Sequence of chain 1.H:
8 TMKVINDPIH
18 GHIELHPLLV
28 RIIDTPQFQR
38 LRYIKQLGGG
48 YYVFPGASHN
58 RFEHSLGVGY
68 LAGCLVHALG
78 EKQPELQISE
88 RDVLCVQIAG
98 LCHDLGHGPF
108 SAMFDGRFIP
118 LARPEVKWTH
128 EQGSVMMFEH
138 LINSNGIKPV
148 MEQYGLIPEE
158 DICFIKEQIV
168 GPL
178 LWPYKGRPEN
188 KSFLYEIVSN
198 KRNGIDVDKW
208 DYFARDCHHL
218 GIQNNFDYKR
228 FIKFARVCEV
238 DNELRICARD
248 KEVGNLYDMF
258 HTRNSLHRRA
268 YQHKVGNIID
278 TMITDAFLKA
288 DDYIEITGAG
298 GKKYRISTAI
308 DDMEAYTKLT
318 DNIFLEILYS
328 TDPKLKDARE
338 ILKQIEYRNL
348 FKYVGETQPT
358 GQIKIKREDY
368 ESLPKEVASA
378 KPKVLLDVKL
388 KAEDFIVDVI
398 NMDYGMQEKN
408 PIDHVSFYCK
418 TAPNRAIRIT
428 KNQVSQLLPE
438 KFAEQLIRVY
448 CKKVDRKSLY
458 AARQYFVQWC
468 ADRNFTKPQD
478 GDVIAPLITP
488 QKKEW

Binding-site contacts:
Ligand atom C5 contacts residue ARG227 of chain 1.H at 3.5 Å.
Ligand atom O1B contacts residue GTP1 of chain 1.RA at 2.7 Å (h-bond).
Ligand atom O3' contacts residue VAL50 of chain 1.E at 2.8 Å (h-bond).
Ligand atom C3' contacts residue GTP1 of chain 1.RA at 3.2 Å.
Ligand atom C4 contacts residue ARG227 of chain 1.H at 3.3 Å.
Ligand atom O2B contacts residue GTP1 of chain 1.RA at 3.6 Å.
Ligand atom O1G contacts residue LYS248 of chain 1.H at 3.1 Å (salt-bridge).
Ligand atom C2' contacts residue PHE51 of chain 1.E at 3.5 Å (hydrophobic).
Ligand atom N6 contacts residue ASN252 of chain 1.H at 3.1 Å (h-bond).
Ligand atom O3' contacts residue GTP1 of chain 1.RA at 3.4 Å (h-bond).
Ligand atom O1A contacts residue ARG227 of chain 1.H at 2.8 Å (salt-bridge).
Ligand atom N7 contacts residue ARG266 of chain 1.E at 3.6 Å (salt-bridge).
Ligand atom O1G contacts residue ARG246 of chain 1.H at 2.9 Å (salt-bridge).
Ligand atom O3G contacts residue ARG246 of chain 1.H at 2.8 Å (salt-bridge).
Ligand atom PG contacts residue MG1 of chain 1.WA at 3.3 Å.
Ligand atom O2G contacts residue MG1 of chain 1.WA at 2.1 Å.
Ligand atom N7 contacts residue ARG227 of chain 1.H at 3.5 Å (salt-bridge).
Ligand atom C1' contacts residue PHE51 of chain 1.E at 3.5 Å (hydrophobic).
Ligand atom N3 contacts residue ASN13 of chain 1.F at 3.1 Å (h-bond).
Ligand atom N9 contacts residue ARG227 of chain 1.H at 3.5 Å (salt-bridge).
Ligand atom N3A contacts residue LYS248 of chain 1.H at 3.5 Å (salt-bridge).
Ligand atom O2A contacts residue HIS270 of chain 1.E at 2.7 Å (h-bond).
Ligand atom O1A contacts residue LYS248 of chain 1.H at 2.9 Å (salt-bridge).
Ligand atom O2B contacts residue HIS270 of chain 1.E at 3.4 Å.
Ligand atom N9 contacts residue PHE51 of chain 1.E at 3.5 Å.
Ligand atom O4' contacts residue ARG227 of chain 1.H at 3.0 Å (salt-bridge).
Ligand atom C5' contacts residue VAL11 of chain 1.F at 3.3 Å (hydrophobic).
Ligand atom O2G contacts residue LYS417 of chain 1.H at 3.0 Å (salt-bridge).
Ligand atom O2B contacts residue LYS271 of chain 1.E at 2.8 Å (salt-bridge).
Ligand atom O3' contacts residue ASN13 of chain 1.F at 2.9 Å (h-bond).
Ligand atom O2G contacts residue GTP1 of chain 1.RA at 3.0 Å (h-bond).
Ligand atom C5' contacts residue GTP1 of chain 1.RA at 3.3 Å.
Ligand atom O3B contacts residue MG1 of chain 1.WA at 3.5 Å.
Ligand atom O3B contacts residue LYS271 of chain 1.E at 3.3 Å (salt-bridge).
Ligand atom C3' contacts residue VAL50 of chain 1.E at 3.3 Å (hydrophobic).
Ligand atom PB contacts residue MG1 of chain 1.WA at 3.2 Å.
Ligand atom O1B contacts residue MG1 of chain 1.WA at 2.0 Å.
Ligand atom N3 contacts residue ARG227 of chain 1.H at 3.5 Å (salt-bridge).
Ligand atom C4' contacts residue GTP1 of chain 1.RA at 3.3 Å.
Ligand atom N6 contacts residue ARG266 of chain 1.E at 3.4 Å.

Sequence of chain 1.F:
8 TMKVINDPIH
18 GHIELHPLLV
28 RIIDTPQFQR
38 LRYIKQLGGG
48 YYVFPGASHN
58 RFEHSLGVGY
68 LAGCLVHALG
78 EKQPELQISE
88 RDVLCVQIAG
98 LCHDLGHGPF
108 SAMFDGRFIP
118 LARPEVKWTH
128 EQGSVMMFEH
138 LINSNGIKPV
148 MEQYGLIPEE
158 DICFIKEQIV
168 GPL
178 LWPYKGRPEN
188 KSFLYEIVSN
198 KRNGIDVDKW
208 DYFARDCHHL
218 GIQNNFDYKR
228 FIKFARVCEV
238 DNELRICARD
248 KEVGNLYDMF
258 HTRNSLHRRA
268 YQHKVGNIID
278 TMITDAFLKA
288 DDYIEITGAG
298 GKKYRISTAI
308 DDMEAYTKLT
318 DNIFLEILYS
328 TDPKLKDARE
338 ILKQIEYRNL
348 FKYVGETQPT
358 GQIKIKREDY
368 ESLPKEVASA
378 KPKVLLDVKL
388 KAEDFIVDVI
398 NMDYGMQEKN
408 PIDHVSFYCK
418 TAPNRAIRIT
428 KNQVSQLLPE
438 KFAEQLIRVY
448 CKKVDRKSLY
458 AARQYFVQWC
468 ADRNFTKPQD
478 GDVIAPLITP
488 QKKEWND

The protein below binds the small molecule below.
Small molecule (SMILES): Nc1ncnc2c1ncn2[C@H]1C[C@H](O)[C@@H](CO[P](=O)(O)N[P](=O)(O)OP(=O)(O)O)O1

Sequence of chain 1.E:
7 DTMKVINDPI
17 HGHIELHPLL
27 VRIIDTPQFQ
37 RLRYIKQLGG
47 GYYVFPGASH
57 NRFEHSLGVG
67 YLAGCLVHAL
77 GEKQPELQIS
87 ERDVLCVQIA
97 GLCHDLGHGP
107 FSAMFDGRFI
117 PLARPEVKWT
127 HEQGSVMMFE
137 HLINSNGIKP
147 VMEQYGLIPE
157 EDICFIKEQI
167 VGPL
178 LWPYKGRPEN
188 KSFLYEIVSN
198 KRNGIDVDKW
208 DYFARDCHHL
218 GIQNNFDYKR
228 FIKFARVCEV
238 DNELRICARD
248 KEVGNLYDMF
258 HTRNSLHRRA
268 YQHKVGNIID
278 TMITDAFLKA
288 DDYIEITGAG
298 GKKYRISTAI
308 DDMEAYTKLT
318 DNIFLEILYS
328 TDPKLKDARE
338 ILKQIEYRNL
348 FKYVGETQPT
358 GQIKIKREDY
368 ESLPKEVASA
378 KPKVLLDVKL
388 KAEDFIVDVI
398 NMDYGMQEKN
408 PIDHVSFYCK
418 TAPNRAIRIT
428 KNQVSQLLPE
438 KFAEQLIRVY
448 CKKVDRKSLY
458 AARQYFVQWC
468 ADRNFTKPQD